Sequence of chain 1.A:
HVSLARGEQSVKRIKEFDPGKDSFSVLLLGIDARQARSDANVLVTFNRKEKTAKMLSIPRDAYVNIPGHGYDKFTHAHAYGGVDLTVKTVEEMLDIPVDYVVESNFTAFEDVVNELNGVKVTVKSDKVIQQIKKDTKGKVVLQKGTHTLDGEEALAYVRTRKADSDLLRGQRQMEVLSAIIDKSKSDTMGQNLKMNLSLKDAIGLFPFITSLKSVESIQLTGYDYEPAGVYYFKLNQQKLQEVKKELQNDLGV

This small molecule binds to this protein.
Small molecule (SMILES): CC(=O)N[C@H]1[C@@H](OP(=O)(O)OP(=O)(O)OC/C=C(/C)CC/C=C(/C)CC/C=C(\C)CC/C=C(\C)CC/C=C(\C)CCC=C(C)C)O[C@H](CO)[C@@H](O)[C@@H]1O

Binding-site contacts:
Ligand atom C24 contacts residue PHE120 of chain 1.A at 3.6 Å (hydrophobic).
Ligand atom C24 contacts residue GLY36 of chain 1.A at 3.9 Å.
Ligand atom C30 contacts residue PHE120 of chain 1.A at 3.8 Å (hydrophobic).
Ligand atom C03 contacts residue ILE195 of chain 1.A at 3.7 Å (hydrophobic).
Ligand atom C19 contacts residue ALA54 of chain 1.A at 3.5 Å (hydrophobic).
Ligand atom C29 contacts residue ARG183 of chain 1.A at 3.8 Å.
Ligand atom C13 contacts residue SER118 of chain 1.A at 3.8 Å.
Ligand atom C23 contacts residue GLY36 of chain 1.A at 3.8 Å.
Ligand atom C29 contacts residue ARG173 of chain 1.A at 3.9 Å.
Ligand atom C27 contacts residue ASP53 of chain 1.A at 3.4 Å.
Ligand atom C18 contacts residue PHE123 of chain 1.A at 3.8 Å (hydrophobic).
Ligand atom O33 contacts residue ARG173 of chain 1.A at 2.6 Å (salt-bridge).
Ligand atom O31 contacts residue ARG173 of chain 1.A at 2.9 Å (salt-bridge).
Ligand atom C18 contacts residue GLN187 of chain 1.A at 3.8 Å.
Ligand atom C28 contacts residue VAL172 of chain 1.A at 3.4 Å (hydrophobic).
Ligand atom O37 contacts residue ARG175 of chain 1.A at 3.0 Å (salt-bridge).
Ligand atom O31 contacts residue PHE120 of chain 1.A at 3.6 Å.
Ligand atom O34 contacts residue ASP38 of chain 1.A at 3.5 Å (salt-bridge).
Ligand atom C20 contacts residue VAL172 of chain 1.A at 3.8 Å (hydrophobic).
Ligand atom O48 contacts residue ARG175 of chain 1.A at 3.3 Å (salt-bridge).
Ligand atom P32 contacts residue ARG173 of chain 1.A at 3.7 Å.
Ligand atom C01 contacts residue PHE60 of chain 1.A at 3.8 Å (hydrophobic).
Ligand atom C25 contacts residue PHE120 of chain 1.A at 3.8 Å (hydrophobic).
Ligand atom C01 contacts residue VAL32 of chain 1.A at 3.6 Å (hydrophobic).
Ligand atom O35 contacts residue ARG183 of chain 1.A at 3.5 Å (salt-bridge).
Ligand atom C06 contacts residue LEU191 of chain 1.A at 3.6 Å (hydrophobic).
Ligand atom C23 contacts residue SER118 of chain 1.A at 3.4 Å.
Ligand atom O37 contacts residue ARG183 of chain 1.A at 2.9 Å (salt-bridge).
Ligand atom C23 contacts residue ASN119 of chain 1.A at 3.1 Å.
Ligand atom C29 contacts residue ASP53 of chain 1.A at 3.6 Å.
Ligand atom P36 contacts residue ARG183 of chain 1.A at 3.7 Å.
Ligand atom O38 contacts residue ASP53 of chain 1.A at 3.3 Å (salt-bridge).
Ligand atom O53 contacts residue ASP149 of chain 1.A at 3.8 Å.
Ligand atom C11 contacts residue PHE123 of chain 1.A at 3.9 Å (hydrophobic).
Ligand atom C28 contacts residue GLN187 of chain 1.A at 3.0 Å.
Ligand atom C15 contacts residue LEU34 of chain 1.A at 3.7 Å (hydrophobic).
Ligand atom C26 contacts residue ASP53 of chain 1.A at 3.6 Å.
Ligand atom C21 contacts residue PHE123 of chain 1.A at 3.7 Å (hydrophobic).
Ligand atom C28 contacts residue ARG183 of chain 1.A at 3.9 Å.
Ligand atom C30 contacts residue ASP53 of chain 1.A at 3.8 Å.